A small-molecule ligand and the protein it binds are described below.
Small molecule (SMILES): Cc1cccc(O)c1

Sequence of chain 1.W:
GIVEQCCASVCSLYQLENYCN

Sequence of chain 1.X:
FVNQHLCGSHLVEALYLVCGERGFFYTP

Binding-site contacts:
Ligand atom C6 contacts residue CYS6 of chain 1.W at 3.0 Å (hydrophobic).
Ligand atom C7 contacts residue ALA14 of chain 1.X at 3.7 Å (hydrophobic).
Ligand atom C2 contacts residue LEU16 of chain 1.W at 4.1 Å (hydrophobic).
Ligand atom C6 contacts residue LEU11 of chain 1.X at 3.6 Å (hydrophobic).
Ligand atom C6 contacts residue CYS7 of chain 1.X at 3.8 Å (hydrophobic).
Ligand atom C2 contacts residue CYS11 of chain 1.W at 3.9 Å (hydrophobic).
Ligand atom C5 contacts residue HIS10 of chain 1.X at 4.0 Å.
Ligand atom C2 contacts residue LEU11 of chain 1.X at 4.2 Å (hydrophobic).
Ligand atom O1 contacts residue CYS6 of chain 1.W at 2.5 Å (h-bond).
Ligand atom C2 contacts residue CYS6 of chain 1.W at 4.5 Å (hydrophobic).
Ligand atom O1 contacts residue CYS11 of chain 1.W at 2.9 Å (h-bond).
Ligand atom C3 contacts residue LEU16 of chain 1.W at 4.1 Å (hydrophobic).
Ligand atom C1 contacts residue VAL10 of chain 1.W at 4.5 Å (hydrophobic).
Ligand atom C5 contacts residue CYS6 of chain 1.W at 4.3 Å (hydrophobic).
Ligand atom O1 contacts residue SER9 of chain 1.W at 3.3 Å (h-bond).
Ligand atom C5 contacts residue CYS7 of chain 1.X at 4.0 Å (hydrophobic).
Ligand atom C4 contacts residue LEU11 of chain 1.X at 4.0 Å (hydrophobic).
Ligand atom C4 contacts residue HIS10 of chain 1.X at 3.8 Å.
Ligand atom C7 contacts residue LEU16 of chain 1.W at 3.5 Å (hydrophobic).
Ligand atom C3 contacts residue LEU11 of chain 1.X at 4.3 Å (hydrophobic).
Ligand atom C1 contacts residue CYS11 of chain 1.W at 3.9 Å (hydrophobic).
Ligand atom O1 contacts residue VAL10 of chain 1.W at 3.4 Å.
Ligand atom C1 contacts residue CYS6 of chain 1.W at 3.1 Å (hydrophobic).
Ligand atom C5 contacts residue LEU11 of chain 1.X at 3.7 Å (hydrophobic).
Ligand atom C1 contacts residue LEU11 of chain 1.X at 3.9 Å (hydrophobic).